This protein binds this small molecule.
Small molecule (SMILES): CC(=O)N[C@H]1[C@H](O[C@H]2[C@H](O)[C@@H](NC(C)=O)CO[C@@H]2CO)O[C@H](CO)[C@@H](O[C@@H]2O[C@H](CO)[C@@H](O)[C@H](O)[C@@H]2O)[C@@H]1O

Binding-site contacts:
Ligand atom C3 contacts residue ASN65 of chain 4.B at 3.7 Å.
Ligand atom C2 contacts residue ASN65 of chain 4.B at 2.3 Å.
Ligand atom C8 contacts residue ASN65 of chain 4.B at 4.3 Å.
Ligand atom C8 contacts residue ILE392 of chain 4.B at 3.9 Å (hydrophobic).
Ligand atom C8 contacts residue LYS62 of chain 4.B at 4.5 Å.
Ligand atom C6 contacts residue THR67 of chain 4.B at 4.5 Å.
Ligand atom C7 contacts residue ASN65 of chain 4.B at 3.1 Å.
Ligand atom C7 contacts residue ILE361 of chain 4.B at 4.0 Å (hydrophobic).
Ligand atom O5 contacts residue THR67 of chain 4.B at 3.6 Å.
Ligand atom N2 contacts residue ASN65 of chain 4.B at 2.8 Å (h-bond).
Ligand atom C8 contacts residue ILE361 of chain 4.B at 3.7 Å (hydrophobic).
Ligand atom O7 contacts residue ASN65 of chain 4.B at 3.1 Å (h-bond).
Ligand atom C1 contacts residue ASN65 of chain 4.B at 1.4 Å.
Ligand atom O7 contacts residue LYS62 of chain 4.B at 3.9 Å.
Ligand atom N2 contacts residue ILE361 of chain 4.B at 4.0 Å.
Ligand atom C1 contacts residue THR67 of chain 4.B at 4.3 Å.
Ligand atom O5 contacts residue ASN65 of chain 4.B at 2.4 Å (h-bond).
Ligand atom O6 contacts residue THR67 of chain 4.B at 4.4 Å.
Ligand atom C4 contacts residue ASN65 of chain 4.B at 4.2 Å.
Ligand atom C5 contacts residue ASN65 of chain 4.B at 3.6 Å.

Sequence of chain 4.B:
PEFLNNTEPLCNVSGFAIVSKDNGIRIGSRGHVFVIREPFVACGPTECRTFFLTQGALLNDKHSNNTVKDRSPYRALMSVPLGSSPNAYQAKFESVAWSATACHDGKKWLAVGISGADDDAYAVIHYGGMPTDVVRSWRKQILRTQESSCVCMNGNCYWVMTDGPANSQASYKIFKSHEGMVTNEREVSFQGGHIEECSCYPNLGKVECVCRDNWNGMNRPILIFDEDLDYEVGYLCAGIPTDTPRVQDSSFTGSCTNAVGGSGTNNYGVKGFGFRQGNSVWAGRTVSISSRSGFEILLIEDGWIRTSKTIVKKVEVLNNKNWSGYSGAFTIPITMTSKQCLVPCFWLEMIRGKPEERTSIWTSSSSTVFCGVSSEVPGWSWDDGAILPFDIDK